Binding-site contacts:
Ligand atom CZ contacts residue ARG11 of chain 1.B at 3.9 Å.
Ligand atom O2P contacts residue ARG31 of chain 1.B at 2.9 Å (salt-bridge).
Ligand atom C contacts residue TYR58 of chain 1.B at 3.9 Å (hydrophobic).
Ligand atom P contacts residue GLU34 of chain 1.B at 3.7 Å.
Ligand atom OH contacts residue SER33 of chain 1.B at 3.0 Å (h-bond).
Ligand atom CD contacts residue GLY92 of chain 1.B at 3.5 Å.
Ligand atom O2P contacts residue ARG11 of chain 1.B at 2.9 Å.
Ligand atom CD2 contacts residue LYS59 of chain 1.B at 3.3 Å.
Ligand atom CB contacts residue HIS57 of chain 1.B at 3.5 Å.
Ligand atom O1P contacts residue GLU34 of chain 1.B at 3.8 Å.
Ligand atom O3P contacts residue ARG31 of chain 1.B at 2.6 Å (salt-bridge).
Ligand atom CB contacts residue TYR58 of chain 1.B at 3.6 Å (hydrophobic).
Ligand atom CA contacts residue HIS57 of chain 1.B at 3.6 Å.
Ligand atom CG2 contacts residue ILE70 of chain 1.B at 3.6 Å (hydrophobic).
Ligand atom CE1 contacts residue CYS41 of chain 1.B at 3.7 Å (hydrophobic).
Ligand atom O contacts residue TYR58 of chain 1.B at 3.2 Å.
Ligand atom O2P contacts residue ARG61 of chain 1.B at 3.2 Å (salt-bridge).
Ligand atom O1P contacts residue THR35 of chain 1.B at 3.1 Å (h-bond).
Ligand atom P contacts residue ARG31 of chain 1.B at 3.7 Å.
Ligand atom C contacts residue HIS57 of chain 1.B at 3.4 Å.
Ligand atom CD1 contacts residue HIS57 of chain 1.B at 3.6 Å.
Ligand atom N contacts residue ARG11 of chain 1.B at 3.4 Å (salt-bridge).
Ligand atom O3P contacts residue GLU34 of chain 1.B at 2.8 Å (salt-bridge).
Ligand atom CE2 contacts residue THR35 of chain 1.B at 3.4 Å.
Ligand atom CG2 contacts residue TYR58 of chain 1.B at 3.6 Å (hydrophobic).
Ligand atom N contacts residue HIS57 of chain 1.B at 2.6 Å (h-bond).
Ligand atom O3P contacts residue SER33 of chain 1.B at 3.6 Å.
Ligand atom CD1 contacts residue LYS59 of chain 1.B at 3.9 Å.
Ligand atom CZ contacts residue SER33 of chain 1.B at 3.8 Å.
Ligand atom O contacts residue ARG11 of chain 1.B at 2.4 Å (salt-bridge).
Ligand atom C contacts residue ARG11 of chain 1.B at 3.5 Å.
Ligand atom CG1 contacts residue GLY92 of chain 1.B at 3.5 Å.
Ligand atom CD1 contacts residue LYS56 of chain 1.B at 3.3 Å.
Ligand atom OH contacts residue THR35 of chain 1.B at 3.5 Å (h-bond).
Ligand atom CG contacts residue LYS59 of chain 1.B at 3.8 Å.
Ligand atom CA contacts residue HIS57 of chain 1.B at 3.3 Å.
Ligand atom CE2 contacts residue LYS59 of chain 1.B at 3.4 Å.
Ligand atom CB contacts residue HIS57 of chain 1.B at 3.7 Å.
Ligand atom CG1 contacts residue HIS57 of chain 1.B at 3.6 Å.
Ligand atom CE1 contacts residue ARG11 of chain 1.B at 3.9 Å.

Sequence of chain 1.B:
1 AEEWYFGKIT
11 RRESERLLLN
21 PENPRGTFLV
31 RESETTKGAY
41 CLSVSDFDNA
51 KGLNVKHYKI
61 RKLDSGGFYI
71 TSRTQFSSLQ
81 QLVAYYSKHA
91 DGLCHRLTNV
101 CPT

This protein binds this small molecule.
Small molecule (SMILES): CC[C@H](C)[C@H](NC(=O)[C@H](Cc1ccc(OP(=O)(O)O)cc1)NC(=O)[C@H](CCC(N)=O)NC(=O)[C@@H]1CCCN1)C(=O)N[C@@H](Cc1ccc(OP(=O)(O)O)cc1)C(=O)N[C@H](C(=O)N1CCC[C@H]1C(=O)N[C@@H](C)C(=O)O)C(C)C